A protein and the small-molecule ligand that binds it are described below.
Small molecule (SMILES): CC(=O)N[C@@H]1[C@@H](O)[C@H](O)[C@@H](CO)O[C@H]1O

Sequence of chain 1.C:
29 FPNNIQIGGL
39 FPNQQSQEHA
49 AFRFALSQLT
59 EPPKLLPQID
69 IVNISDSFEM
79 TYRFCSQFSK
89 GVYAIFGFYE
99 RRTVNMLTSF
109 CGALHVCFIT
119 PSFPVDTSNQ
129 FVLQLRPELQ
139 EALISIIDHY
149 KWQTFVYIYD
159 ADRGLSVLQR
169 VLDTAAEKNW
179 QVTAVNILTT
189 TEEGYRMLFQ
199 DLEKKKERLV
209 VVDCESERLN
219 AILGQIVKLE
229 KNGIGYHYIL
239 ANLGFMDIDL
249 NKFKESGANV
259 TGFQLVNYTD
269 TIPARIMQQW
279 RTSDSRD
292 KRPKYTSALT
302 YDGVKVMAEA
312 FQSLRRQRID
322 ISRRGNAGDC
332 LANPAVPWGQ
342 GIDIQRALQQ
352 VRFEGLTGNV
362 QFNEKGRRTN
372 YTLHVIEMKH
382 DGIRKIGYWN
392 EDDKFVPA

Binding-site contacts:
Ligand atom C2 contacts residue ASN265 of chain 1.C at 2.4 Å.
Ligand atom O7 contacts residue HIS375 of chain 1.C at 3.1 Å (h-bond).
Ligand atom C1 contacts residue ASN265 of chain 1.C at 1.4 Å.
Ligand atom C1 contacts residue ASP268 of chain 1.C at 4.4 Å.
Ligand atom C7 contacts residue ASN265 of chain 1.C at 3.5 Å.
Ligand atom C7 contacts residue LYS386 of chain 1.C at 3.6 Å.
Ligand atom O3 contacts residue LYS386 of chain 1.C at 4.1 Å.
Ligand atom N2 contacts residue THR267 of chain 1.C at 4.4 Å.
Ligand atom C1 contacts residue THR267 of chain 1.C at 2.8 Å.
Ligand atom C3 contacts residue THR267 of chain 1.C at 4.0 Å.
Ligand atom C4 contacts residue ASN265 of chain 1.C at 4.2 Å.
Ligand atom O5 contacts residue ASP268 of chain 1.C at 4.2 Å.
Ligand atom C4 contacts residue THR267 of chain 1.C at 4.1 Å.
Ligand atom O7 contacts residue LYS386 of chain 1.C at 3.0 Å.
Ligand atom C8 contacts residue ILE377 of chain 1.C at 4.2 Å (hydrophobic).
Ligand atom C7 contacts residue HIS375 of chain 1.C at 3.6 Å.
Ligand atom C5 contacts residue ASN265 of chain 1.C at 3.7 Å.
Ligand atom C6 contacts residue THR267 of chain 1.C at 4.1 Å.
Ligand atom N2 contacts residue LYS386 of chain 1.C at 4.5 Å.
Ligand atom O6 contacts residue THR267 of chain 1.C at 4.2 Å.
Ligand atom O6 contacts residue ASP268 of chain 1.C at 3.4 Å (salt-bridge).
Ligand atom C2 contacts residue THR267 of chain 1.C at 3.9 Å.
Ligand atom C3 contacts residue ASN265 of chain 1.C at 3.8 Å.
Ligand atom N2 contacts residue ASN265 of chain 1.C at 2.9 Å (h-bond).
Ligand atom O5 contacts residue THR267 of chain 1.C at 3.1 Å (h-bond).
Ligand atom O5 contacts residue ASN265 of chain 1.C at 2.4 Å (h-bond).
Ligand atom O7 contacts residue ASN265 of chain 1.C at 3.7 Å.
Ligand atom C8 contacts residue LYS386 of chain 1.C at 4.1 Å.
Ligand atom C8 contacts residue HIS375 of chain 1.C at 3.7 Å.
Ligand atom C5 contacts residue THR267 of chain 1.C at 3.1 Å.